Sequence of chain 16.G:
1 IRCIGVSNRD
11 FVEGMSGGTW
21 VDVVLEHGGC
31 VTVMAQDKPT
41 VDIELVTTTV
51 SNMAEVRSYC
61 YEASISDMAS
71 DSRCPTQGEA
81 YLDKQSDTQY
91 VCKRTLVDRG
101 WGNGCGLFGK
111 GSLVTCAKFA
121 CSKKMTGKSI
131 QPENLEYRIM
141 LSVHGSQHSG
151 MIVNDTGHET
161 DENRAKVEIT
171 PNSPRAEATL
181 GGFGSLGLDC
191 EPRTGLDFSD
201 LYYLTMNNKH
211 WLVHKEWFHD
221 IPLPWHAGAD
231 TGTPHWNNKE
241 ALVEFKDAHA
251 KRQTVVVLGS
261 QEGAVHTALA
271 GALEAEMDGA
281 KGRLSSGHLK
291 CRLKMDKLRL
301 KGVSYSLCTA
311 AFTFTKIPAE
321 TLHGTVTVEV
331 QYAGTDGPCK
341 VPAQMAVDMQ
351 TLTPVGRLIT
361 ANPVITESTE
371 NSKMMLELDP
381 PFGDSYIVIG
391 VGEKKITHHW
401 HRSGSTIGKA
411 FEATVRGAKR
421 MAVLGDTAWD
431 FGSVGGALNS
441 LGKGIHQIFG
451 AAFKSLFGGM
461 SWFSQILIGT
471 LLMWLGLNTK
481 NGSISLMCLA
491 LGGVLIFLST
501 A

Binding-site contacts:
Ligand atom C2 contacts residue ASN154 of chain 16.G at 3.5 Å.
Ligand atom C6 contacts residue MET151 of chain 16.G at 4.5 Å (hydrophobic).
Ligand atom N2 contacts residue THR156 of chain 16.G at 3.6 Å (h-bond).
Ligand atom O7 contacts residue ASN154 of chain 16.G at 2.6 Å (h-bond).
Ligand atom O5 contacts residue ASN154 of chain 16.G at 4.0 Å.
Ligand atom C2 contacts residue THR156 of chain 16.G at 4.2 Å.
Ligand atom O6 contacts residue MET151 of chain 16.G at 3.4 Å.
Ligand atom C8 contacts residue THR156 of chain 16.G at 4.0 Å.
Ligand atom N2 contacts residue ASN154 of chain 16.G at 3.8 Å.
Ligand atom C1 contacts residue ASN154 of chain 16.G at 3.4 Å.
Ligand atom C1 contacts residue THR156 of chain 16.G at 3.6 Å.
Ligand atom C8 contacts residue ASN154 of chain 16.G at 3.6 Å.
Ligand atom C7 contacts residue THR156 of chain 16.G at 3.9 Å.
Ligand atom C7 contacts residue ASN154 of chain 16.G at 3.3 Å.

The small molecule below binds the protein below.
Small molecule (SMILES): CC(=O)N[C@H]1[C@H](O[C@H]2[C@H](O)[C@@H](NC(C)=O)CO[C@@H]2CO)O[C@H](CO)[C@@H](O)[C@@H]1O